A small-molecule ligand and the protein it binds are described below.
Small molecule (SMILES): C[C@@H]1[C@H]([C@H](C(=O)O)[C@@H](C)O)N=C(C(=O)O)[C@H]1S[C@@H]1CN[C@H](C(=O)N(C)C)C1

Sequence of chain 1.B:
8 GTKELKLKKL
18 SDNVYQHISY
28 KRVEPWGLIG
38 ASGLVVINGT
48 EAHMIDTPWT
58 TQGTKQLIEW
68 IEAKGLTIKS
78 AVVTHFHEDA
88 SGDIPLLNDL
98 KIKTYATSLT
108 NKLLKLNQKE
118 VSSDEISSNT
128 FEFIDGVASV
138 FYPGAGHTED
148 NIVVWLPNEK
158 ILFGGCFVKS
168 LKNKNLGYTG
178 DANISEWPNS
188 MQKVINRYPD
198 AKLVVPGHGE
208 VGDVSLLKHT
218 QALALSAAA

Binding-site contacts:
Ligand atom O7A contacts residue LYS166 of chain 1.B at 3.0 Å (salt-bridge).
Ligand atom C8A contacts residue HIS205 of chain 1.B at 2.5 Å.
Ligand atom O31 contacts residue ZN1 of chain 1.I at 2.0 Å.
Ligand atom O72 contacts residue HIS84 of chain 1.B at 3.2 Å (h-bond).
Ligand atom C31 contacts residue ZN1 of chain 1.I at 2.7 Å.
Ligand atom C7 contacts residue HIS84 of chain 1.B at 3.4 Å.
Ligand atom O71 contacts residue TYR175 of chain 1.B at 3.5 Å.
Ligand atom C9A contacts residue HIS205 of chain 1.B at 3.4 Å.
Ligand atom C5 contacts residue ASP86 of chain 1.B at 3.5 Å.
Ligand atom C6A contacts residue ASN170 of chain 1.B at 3.2 Å.
Ligand atom O31 contacts residue LYS166 of chain 1.B at 3.6 Å (salt-bridge).
Ligand atom C31 contacts residue HIS205 of chain 1.B at 3.1 Å.
Ligand atom N7A contacts residue HIS205 of chain 1.B at 3.1 Å (h-bond).
Ligand atom N7A contacts residue ASN170 of chain 1.B at 3.1 Å (h-bond).
Ligand atom C3 contacts residue ZN1 of chain 1.I at 2.6 Å.
Ligand atom N4 contacts residue HIS205 of chain 1.B at 2.6 Å (h-bond).
Ligand atom O72 contacts residue ASP86 of chain 1.B at 3.1 Å (salt-bridge).
Ligand atom O31 contacts residue HIS205 of chain 1.B at 2.8 Å (h-bond).
Ligand atom O32 contacts residue LYS166 of chain 1.B at 3.6 Å.
Ligand atom O31 contacts residue CYS163 of chain 1.B at 3.1 Å (h-bond).
Ligand atom O72 contacts residue ZN1 of chain 1.H at 2.2 Å.
Ligand atom O71 contacts residue HIS84 of chain 1.B at 3.2 Å (h-bond).
Ligand atom C5A contacts residue ASN170 of chain 1.B at 3.2 Å.
Ligand atom C3 contacts residue HIS205 of chain 1.B at 3.0 Å.
Ligand atom O7A contacts residue HIS205 of chain 1.B at 2.9 Å.
Ligand atom N4 contacts residue ZN1 of chain 1.I at 2.0 Å.
Ligand atom C2A contacts residue HIS205 of chain 1.B at 3.2 Å.
Ligand atom O71 contacts residue ZN1 of chain 1.H at 2.9 Å.
Ligand atom O72 contacts residue HIS144 of chain 1.B at 3.6 Å (h-bond).
Ligand atom N4 contacts residue ASP86 of chain 1.B at 2.9 Å (salt-bridge).
Ligand atom O72 contacts residue ZN1 of chain 1.I at 2.8 Å.
Ligand atom C62 contacts residue ASP86 of chain 1.B at 3.4 Å.
Ligand atom C8A contacts residue ASN170 of chain 1.B at 3.4 Å.
Ligand atom C6A contacts residue HIS205 of chain 1.B at 3.2 Å.
Ligand atom C7 contacts residue ZN1 of chain 1.I at 3.5 Å.
Ligand atom C9A contacts residue ASN170 of chain 1.B at 3.4 Å.
Ligand atom O71 contacts residue HIS144 of chain 1.B at 3.1 Å.
Ligand atom C5 contacts residue ZN1 of chain 1.I at 3.3 Å.
Ligand atom C8A contacts residue SER167 of chain 1.B at 3.2 Å.
Ligand atom C7 contacts residue ZN1 of chain 1.H at 2.8 Å.